A protein and the small-molecule ligand that binds it are described below.
Small molecule (SMILES): CC(=O)N[C@@H]1[C@@H](O)[C@H](O)[C@@H](CO)O[C@H]1O

Sequence of chain 1.G:
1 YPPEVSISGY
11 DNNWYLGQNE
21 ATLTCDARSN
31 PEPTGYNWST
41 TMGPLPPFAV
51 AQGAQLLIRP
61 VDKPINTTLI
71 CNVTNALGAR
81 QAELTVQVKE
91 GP

Binding-site contacts:
Ligand atom O5 contacts residue THR74 of chain 1.G at 4.0 Å.
Ligand atom C4 contacts residue ASN72 of chain 1.G at 4.3 Å.
Ligand atom C1 contacts residue ALA79 of chain 1.G at 4.3 Å (hydrophobic).
Ligand atom O7 contacts residue ASN72 of chain 1.G at 3.3 Å (h-bond).
Ligand atom O5 contacts residue ASN72 of chain 1.G at 2.4 Å (h-bond).
Ligand atom C3 contacts residue ASN72 of chain 1.G at 4.0 Å.
Ligand atom C2 contacts residue ASN72 of chain 1.G at 2.6 Å.
Ligand atom C5 contacts residue ASN72 of chain 1.G at 3.7 Å.
Ligand atom C7 contacts residue ASN72 of chain 1.G at 3.5 Å.
Ligand atom C8 contacts residue GLN81 of chain 1.G at 3.2 Å.
Ligand atom C1 contacts residue ASN72 of chain 1.G at 1.5 Å.
Ligand atom C5 contacts residue THR74 of chain 1.G at 3.9 Å.
Ligand atom C6 contacts residue THR74 of chain 1.G at 3.7 Å.
Ligand atom N2 contacts residue ASN72 of chain 1.G at 3.2 Å (h-bond).
Ligand atom C7 contacts residue GLN81 of chain 1.G at 3.8 Å.
Ligand atom O7 contacts residue GLN81 of chain 1.G at 3.9 Å.
Ligand atom N2 contacts residue GLN81 of chain 1.G at 4.3 Å.